Sequence of chain 1.G:
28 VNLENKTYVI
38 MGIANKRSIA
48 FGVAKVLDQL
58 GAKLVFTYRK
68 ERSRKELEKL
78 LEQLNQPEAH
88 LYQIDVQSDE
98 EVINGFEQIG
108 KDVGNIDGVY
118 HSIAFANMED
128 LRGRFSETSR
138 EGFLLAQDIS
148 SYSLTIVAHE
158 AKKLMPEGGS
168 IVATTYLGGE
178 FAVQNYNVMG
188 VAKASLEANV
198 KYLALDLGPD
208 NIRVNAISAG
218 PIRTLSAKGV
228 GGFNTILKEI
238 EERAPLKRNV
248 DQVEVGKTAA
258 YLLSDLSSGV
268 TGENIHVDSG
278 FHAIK

Binding-site contacts:
Ligand atom O contacts residue ARG129 of chain 1.G at 3.5 Å (salt-bridge).
Ligand atom OXT contacts residue ARG129 of chain 1.G at 3.2 Å (salt-bridge).
Ligand atom CG contacts residue GLY229 of chain 1.G at 3.6 Å.
Ligand atom OE1 contacts residue GLY229 of chain 1.G at 3.8 Å.
Ligand atom C contacts residue ARG129 of chain 1.G at 3.2 Å.
Ligand atom CD contacts residue GLY228 of chain 1.G at 4.4 Å.
Ligand atom CG contacts residue ARG129 of chain 1.G at 4.4 Å.
Ligand atom OE1 contacts residue VAL227 of chain 1.G at 4.0 Å.
Ligand atom CG contacts residue GLY228 of chain 1.G at 4.2 Å.
Ligand atom OE2 contacts residue GLY229 of chain 1.G at 4.1 Å.
Ligand atom CD contacts residue GLY229 of chain 1.G at 3.6 Å.
Ligand atom CB contacts residue GLY228 of chain 1.G at 4.4 Å.
Ligand atom CA contacts residue ARG129 of chain 1.G at 3.7 Å.
Ligand atom O contacts residue ASN182 of chain 1.G at 4.3 Å.
Ligand atom OE2 contacts residue ASN231 of chain 1.G at 4.3 Å.
Ligand atom OE1 contacts residue ARG129 of chain 1.G at 4.5 Å.
Ligand atom O contacts residue GLY228 of chain 1.G at 4.0 Å.
Ligand atom CB contacts residue ARG129 of chain 1.G at 3.3 Å.
Ligand atom OE1 contacts residue GLY228 of chain 1.G at 4.1 Å.

The small molecule below binds the protein below.
Small molecule (SMILES): N[C@@H](CCC(=O)O)C(=O)O